Sequence of chain 2.A:
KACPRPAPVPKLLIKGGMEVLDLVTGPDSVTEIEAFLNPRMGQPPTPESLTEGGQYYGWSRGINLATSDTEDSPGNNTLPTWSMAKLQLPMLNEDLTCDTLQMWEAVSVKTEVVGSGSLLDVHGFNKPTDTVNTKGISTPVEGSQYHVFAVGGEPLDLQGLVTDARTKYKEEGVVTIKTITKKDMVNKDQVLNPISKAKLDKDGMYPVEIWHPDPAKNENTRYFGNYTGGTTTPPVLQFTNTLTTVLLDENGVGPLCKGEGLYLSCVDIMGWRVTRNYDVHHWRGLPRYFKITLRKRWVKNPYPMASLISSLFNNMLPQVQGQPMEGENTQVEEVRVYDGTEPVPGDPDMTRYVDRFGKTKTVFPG

Sequence of chain 2.B:
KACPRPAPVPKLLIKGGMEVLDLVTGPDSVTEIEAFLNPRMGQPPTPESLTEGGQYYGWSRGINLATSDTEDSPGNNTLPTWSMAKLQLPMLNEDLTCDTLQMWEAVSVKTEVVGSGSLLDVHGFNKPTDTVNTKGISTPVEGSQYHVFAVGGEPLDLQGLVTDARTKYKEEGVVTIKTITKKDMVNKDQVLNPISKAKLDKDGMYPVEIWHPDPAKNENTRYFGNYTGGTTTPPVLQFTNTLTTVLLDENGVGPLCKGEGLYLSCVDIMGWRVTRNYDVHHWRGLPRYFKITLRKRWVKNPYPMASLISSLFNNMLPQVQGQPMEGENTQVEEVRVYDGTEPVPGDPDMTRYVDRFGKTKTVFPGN

The protein below binds the small molecule below.
Small molecule (SMILES): CC(=O)N[C@H]1[C@H]([C@H](O)[C@H](O)CO)O[C@@](O[C@H]2[C@@H](O)[C@@H](CO)O[C@@H](O[C@H]3[C@H](O)[C@@H](O)[C@H](O)O[C@@H]3CO)[C@@H]2O)(C(=O)O)C[C@@H]1O

Binding-site contacts:
Ligand atom C3 contacts residue GLY78 of chain 2.A at 3.7 Å.
Ligand atom O8 contacts residue ARG77 of chain 2.A at 3.3 Å (salt-bridge).
Ligand atom C4 contacts residue GLY78 of chain 2.A at 3.6 Å.
Ligand atom C3 contacts residue GLY78 of chain 2.A at 4.2 Å.
Ligand atom O6 contacts residue ASN93 of chain 2.A at 2.9 Å (h-bond).
Ligand atom C6 contacts residue ASN93 of chain 2.A at 3.1 Å.
Ligand atom O4 contacts residue VAL296 of chain 2.A at 3.7 Å.
Ligand atom C1 contacts residue ARG77 of chain 2.A at 3.5 Å.
Ligand atom O1A contacts residue TYR72 of chain 2.A at 3.7 Å.
Ligand atom O4 contacts residue THR291 of chain 2.A at 3.5 Å.
Ligand atom C3 contacts residue HIS298 of chain 2.A at 4.1 Å.
Ligand atom O8 contacts residue TYR72 of chain 2.A at 3.9 Å.
Ligand atom N5 contacts residue TYR72 of chain 2.A at 2.9 Å (h-bond).
Ligand atom O4 contacts residue TYR72 of chain 2.A at 4.2 Å.
Ligand atom O4 contacts residue ASN80 of chain 2.A at 4.1 Å.
Ligand atom O4 contacts residue ILE79 of chain 2.A at 3.7 Å.
Ligand atom O1A contacts residue GLY78 of chain 2.A at 3.4 Å (h-bond).
Ligand atom O1B contacts residue TYR72 of chain 2.A at 4.1 Å.
Ligand atom C1 contacts residue TYR72 of chain 2.A at 4.1 Å (hydrophobic).
Ligand atom C11 contacts residue ASP85 of chain 2.B at 3.5 Å.
Ligand atom C6 contacts residue TYR72 of chain 2.A at 3.9 Å (hydrophobic).
Ligand atom C6 contacts residue THR94 of chain 2.A at 3.9 Å.
Ligand atom C5 contacts residue ASN93 of chain 2.A at 3.6 Å.
Ligand atom C5 contacts residue TYR72 of chain 2.A at 3.7 Å (hydrophobic).
Ligand atom C4 contacts residue ARG77 of chain 2.A at 4.3 Å.
Ligand atom C3 contacts residue ARG77 of chain 2.A at 3.8 Å.
Ligand atom C4 contacts residue HIS298 of chain 2.A at 3.6 Å.
Ligand atom O1A contacts residue ARG77 of chain 2.A at 3.1 Å.
Ligand atom O1B contacts residue ARG77 of chain 2.A at 3.0 Å (salt-bridge).
Ligand atom C2 contacts residue GLY78 of chain 2.A at 4.1 Å.
Ligand atom C11 contacts residue TYR72 of chain 2.A at 3.9 Å (hydrophobic).
Ligand atom C4 contacts residue VAL296 of chain 2.A at 4.2 Å (hydrophobic).
Ligand atom C1 contacts residue GLY78 of chain 2.A at 4.2 Å.
Ligand atom O10 contacts residue ASN293 of chain 2.A at 4.3 Å.
Ligand atom C10 contacts residue TYR72 of chain 2.A at 3.8 Å (hydrophobic).
Ligand atom O4 contacts residue GLY78 of chain 2.A at 3.3 Å.
Ligand atom O4 contacts residue HIS298 of chain 2.A at 2.7 Å (h-bond).
Ligand atom C4 contacts residue TYR72 of chain 2.A at 3.7 Å (hydrophobic).
Ligand atom O3 contacts residue GLY78 of chain 2.A at 3.6 Å.
Ligand atom C3 contacts residue VAL296 of chain 2.A at 3.4 Å (hydrophobic).